Sequence of chain 3.E:
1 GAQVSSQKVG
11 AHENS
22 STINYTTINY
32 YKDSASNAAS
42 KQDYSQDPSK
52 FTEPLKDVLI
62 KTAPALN

Binding-site contacts:
Ligand atom OE1 contacts residue VAL4 of chain 3.E at 3.6 Å.
Ligand atom CB contacts residue ALA2 of chain 3.E at 3.3 Å (hydrophobic).
Ligand atom O contacts residue VAL4 of chain 3.E at 4.4 Å.
Ligand atom CA contacts residue ALA2 of chain 3.E at 3.9 Å (hydrophobic).
Ligand atom O contacts residue ALA2 of chain 3.E at 4.0 Å.
Ligand atom CG2 contacts residue ALA2 of chain 3.E at 4.0 Å (hydrophobic).
Ligand atom CG2 contacts residue GLN3 of chain 3.E at 3.5 Å.
Ligand atom CG2 contacts residue VAL4 of chain 3.E at 3.4 Å (hydrophobic).
Ligand atom N contacts residue GLN3 of chain 3.E at 4.5 Å.
Ligand atom OE2 contacts residue VAL4 of chain 3.E at 3.7 Å.
Ligand atom C contacts residue ALA2 of chain 3.E at 3.5 Å (hydrophobic).
Ligand atom CA contacts residue ALA2 of chain 3.E at 3.3 Å (hydrophobic).
Ligand atom O contacts residue GLN3 of chain 3.E at 2.9 Å (h-bond).
Ligand atom CB contacts residue VAL4 of chain 3.E at 4.0 Å (hydrophobic).
Ligand atom CB contacts residue GLN3 of chain 3.E at 3.7 Å.
Ligand atom OE1 contacts residue ASN25 of chain 3.E at 4.2 Å.
Ligand atom N contacts residue VAL4 of chain 3.E at 3.1 Å (h-bond).
Ligand atom CA contacts residue GLN3 of chain 3.E at 4.5 Å.
Ligand atom OG contacts residue GLN3 of chain 3.E at 3.3 Å (h-bond).
Ligand atom C contacts residue GLN3 of chain 3.E at 3.9 Å.
Ligand atom CD contacts residue VAL4 of chain 3.E at 3.6 Å (hydrophobic).
Ligand atom N contacts residue ALA2 of chain 3.E at 2.8 Å (h-bond).
Ligand atom C contacts residue ALA2 of chain 3.E at 4.0 Å (hydrophobic).
Ligand atom CA contacts residue VAL4 of chain 3.E at 4.1 Å (hydrophobic).
Ligand atom CG1 contacts residue ALA2 of chain 3.E at 4.5 Å (hydrophobic).
Ligand atom CG contacts residue VAL4 of chain 3.E at 4.4 Å (hydrophobic).
Ligand atom C contacts residue VAL4 of chain 3.E at 4.0 Å (hydrophobic).
Ligand atom CB contacts residue GLN3 of chain 3.E at 4.0 Å.
Ligand atom N contacts residue VAL4 of chain 3.E at 4.3 Å.
Ligand atom CA contacts residue VAL4 of chain 3.E at 3.3 Å (hydrophobic).
Ligand atom CG1 contacts residue GLN3 of chain 3.E at 3.3 Å.
Ligand atom CB contacts residue VAL4 of chain 3.E at 4.4 Å (hydrophobic).
Ligand atom CG2 contacts residue SER5 of chain 3.E at 3.4 Å.
Ligand atom C contacts residue VAL4 of chain 3.E at 3.5 Å (hydrophobic).
Ligand atom O contacts residue VAL4 of chain 3.E at 3.2 Å (h-bond).
Ligand atom CB contacts residue ALA2 of chain 3.E at 4.4 Å (hydrophobic).

This small molecule binds to this protein.
Small molecule (SMILES): CC[C@H](C)[C@H](N)C(=O)N[C@@H](CO)C(=O)N[C@@H](CCC(=O)O)C(=O)N[C@H](C=O)C(C)C